Sequence of chain 1.B:
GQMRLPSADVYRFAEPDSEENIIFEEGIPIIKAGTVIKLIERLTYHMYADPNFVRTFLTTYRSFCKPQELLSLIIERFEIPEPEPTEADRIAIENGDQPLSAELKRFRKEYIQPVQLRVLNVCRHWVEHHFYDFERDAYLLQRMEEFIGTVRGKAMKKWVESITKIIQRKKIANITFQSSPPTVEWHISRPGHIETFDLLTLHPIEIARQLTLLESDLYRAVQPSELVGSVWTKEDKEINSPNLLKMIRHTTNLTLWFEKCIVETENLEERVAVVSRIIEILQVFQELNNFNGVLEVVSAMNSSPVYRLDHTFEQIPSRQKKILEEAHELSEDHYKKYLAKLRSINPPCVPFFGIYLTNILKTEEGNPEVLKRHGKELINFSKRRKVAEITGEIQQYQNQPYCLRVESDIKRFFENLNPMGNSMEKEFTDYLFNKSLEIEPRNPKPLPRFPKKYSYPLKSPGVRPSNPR

This protein binds this small molecule.
Small molecule (SMILES): Cc1cc(Cn2c(N3CCNCC3)nc3c(-c4ccccc4Cl)cc(Cl)cc32)cc(C)c1F

Binding-site contacts:
Ligand atom C contacts residue VAL319 of chain 1.B at 3.6 Å (hydrophobic).
Ligand atom C20 contacts residue PHE326 of chain 1.B at 3.5 Å (hydrophobic).
Ligand atom C9 contacts residue ASN315 of chain 1.B at 3.7 Å.
Ligand atom C20 contacts residue ASP323 of chain 1.B at 3.3 Å.
Ligand atom F contacts residue ILE329 of chain 1.B at 3.4 Å.
Ligand atom C23 contacts residue PHE326 of chain 1.B at 3.6 Å (hydrophobic).
Ligand atom F contacts residue PHE326 of chain 1.B at 3.7 Å.
Ligand atom C19 contacts residue TYR320 of chain 1.B at 3.1 Å (hydrophobic).
Ligand atom CL1 contacts residue LYS334 of chain 1.B at 3.8 Å.
Ligand atom F contacts residue VAL288 of chain 1.B at 3.5 Å.
Ligand atom C10 contacts residue MET314 of chain 1.B at 3.9 Å (hydrophobic).
Ligand atom C21 contacts residue PHE326 of chain 1.B at 3.7 Å (hydrophobic).
Ligand atom C22 contacts residue PHE326 of chain 1.B at 3.8 Å (hydrophobic).
Ligand atom C14 contacts residue GLU338 of chain 1.B at 3.7 Å.
Ligand atom C4 contacts residue MET314 of chain 1.B at 3.5 Å (hydrophobic).
Ligand atom CL contacts residue HIS341 of chain 1.B at 3.8 Å.
Ligand atom C18 contacts residue TYR320 of chain 1.B at 3.4 Å (hydrophobic).
Ligand atom CL contacts residue ASN315 of chain 1.B at 3.4 Å.
Ligand atom C24 contacts residue PHE326 of chain 1.B at 3.6 Å (hydrophobic).
Ligand atom C9 contacts residue LEU337 of chain 1.B at 3.7 Å (hydrophobic).
Ligand atom C contacts residue LEU322 of chain 1.B at 3.8 Å (hydrophobic).
Ligand atom CL1 contacts residue PHE326 of chain 1.B at 3.8 Å.
Ligand atom C24 contacts residue LEU337 of chain 1.B at 3.6 Å (hydrophobic).
Ligand atom C25 contacts residue MET314 of chain 1.B at 3.4 Å (hydrophobic).
Ligand atom C19 contacts residue ASP323 of chain 1.B at 3.2 Å.
Ligand atom C2 contacts residue VAL319 of chain 1.B at 3.4 Å (hydrophobic).
Ligand atom F contacts residue MET314 of chain 1.B at 3.8 Å.
Ligand atom C16 contacts residue GLU338 of chain 1.B at 3.8 Å.
Ligand atom C15 contacts residue GLU338 of chain 1.B at 3.5 Å.
Ligand atom N3 contacts residue ASP323 of chain 1.B at 2.7 Å (salt-bridge).
Ligand atom C10 contacts residue ASN315 of chain 1.B at 3.5 Å.
Ligand atom C4 contacts residue TYR320 of chain 1.B at 3.5 Å (hydrophobic).
Ligand atom C1 contacts residue MET314 of chain 1.B at 3.5 Å (hydrophobic).
Ligand atom C8 contacts residue LEU337 of chain 1.B at 3.9 Å (hydrophobic).
Ligand atom C10 contacts residue LEU337 of chain 1.B at 3.9 Å (hydrophobic).
Ligand atom N contacts residue TYR320 of chain 1.B at 3.8 Å.
Ligand atom CL contacts residue LEU337 of chain 1.B at 3.6 Å.
Ligand atom C23 contacts residue MET314 of chain 1.B at 3.7 Å (hydrophobic).
Ligand atom C2 contacts residue MET314 of chain 1.B at 3.9 Å (hydrophobic).
Ligand atom C2 contacts residue TYR320 of chain 1.B at 3.9 Å (hydrophobic).